Sequence of chain 53.A:
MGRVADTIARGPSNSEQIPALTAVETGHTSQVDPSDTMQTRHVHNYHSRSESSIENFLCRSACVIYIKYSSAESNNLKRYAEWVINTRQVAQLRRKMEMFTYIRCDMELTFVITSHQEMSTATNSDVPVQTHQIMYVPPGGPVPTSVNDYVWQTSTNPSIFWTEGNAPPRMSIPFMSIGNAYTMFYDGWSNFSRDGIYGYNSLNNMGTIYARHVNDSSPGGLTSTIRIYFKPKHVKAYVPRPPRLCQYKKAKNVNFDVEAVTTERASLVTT

Binding-site contacts:
Ligand atom O1 contacts residue TYR150 of chain 53.A at 3.0 Å (h-bond).
Ligand atom C4 contacts residue ASN148 of chain 53.A at 3.3 Å.
Ligand atom C7 contacts residue THR235 of chain 31.C at 3.8 Å.
Ligand atom N1 contacts residue GLN153 of chain 53.A at 2.7 Å (h-bond).
Ligand atom C1 contacts residue GLN153 of chain 53.A at 3.4 Å.
Ligand atom O5 contacts residue ARG212 of chain 53.A at 3.3 Å (salt-bridge).
Ligand atom C14 contacts residue TYR66 of chain 31.A at 3.4 Å (hydrophobic).
Ligand atom O2 contacts residue ASP234 of chain 31.C at 3.7 Å.
Ligand atom C6 contacts residue PHE236 of chain 31.C at 3.5 Å (hydrophobic).
Ligand atom C5 contacts residue GLN153 of chain 53.A at 3.2 Å.
Ligand atom O2 contacts residue THR235 of chain 31.C at 3.0 Å.
Ligand atom C4 contacts residue ASP149 of chain 53.A at 3.5 Å.
Ligand atom N1 contacts residue PHE236 of chain 31.C at 3.6 Å.
Ligand atom C20 contacts residue ARG212 of chain 53.A at 3.4 Å.
Ligand atom O5 contacts residue TYR229 of chain 31.A at 3.8 Å.
Ligand atom C8 contacts residue ASP234 of chain 31.C at 3.3 Å.
Ligand atom O1 contacts residue ASP149 of chain 53.A at 3.6 Å.
Ligand atom C13 contacts residue TYR66 of chain 31.A at 3.4 Å (hydrophobic).
Ligand atom O2 contacts residue GLN233 of chain 31.C at 3.0 Å.
Ligand atom N1 contacts residue GLN233 of chain 31.C at 3.3 Å (h-bond).
Ligand atom C8 contacts residue ASN148 of chain 53.A at 3.3 Å.
Ligand atom C9 contacts residue ASN148 of chain 53.A at 3.7 Å.
Ligand atom O5 contacts residue TRP152 of chain 53.A at 3.5 Å (h-bond).
Ligand atom C20 contacts residue ARG227 of chain 31.A at 3.6 Å.
Ligand atom C3 contacts residue ASN148 of chain 53.A at 3.5 Å.
Ligand atom C6 contacts residue GLN153 of chain 53.A at 3.2 Å.
Ligand atom C9 contacts residue ASP234 of chain 31.C at 3.6 Å.
Ligand atom C10 contacts residue ASN148 of chain 53.A at 3.7 Å.
Ligand atom O5 contacts residue ARG227 of chain 31.A at 3.5 Å (salt-bridge).
Ligand atom O2 contacts residue PHE236 of chain 31.C at 3.4 Å (h-bond).
Ligand atom C16 contacts residue PHE236 of chain 31.C at 3.7 Å (hydrophobic).
Ligand atom C10 contacts residue ASP234 of chain 31.C at 3.8 Å.
Ligand atom O1 contacts residue GLN233 of chain 31.C at 3.5 Å (h-bond).
Ligand atom C16 contacts residue THR235 of chain 31.C at 3.8 Å.
Ligand atom C2 contacts residue TYR66 of chain 31.A at 3.8 Å (hydrophobic).
Ligand atom O4 contacts residue ARG212 of chain 53.A at 2.8 Å (salt-bridge).
Ligand atom C3 contacts residue ASP149 of chain 53.A at 3.5 Å.
Ligand atom S1 contacts residue GLN233 of chain 31.C at 3.7 Å.
Ligand atom O4 contacts residue ARG227 of chain 31.A at 3.3 Å (salt-bridge).
Ligand atom C15 contacts residue TYR66 of chain 31.A at 3.4 Å (hydrophobic).

A protein and the small-molecule ligand that binds it are described below.
Small molecule (SMILES): CCCOc1ccc2cc(S(=O)(=O)Nc3ccc(C(=O)O)cc3)ccc2c1

Sequence of chain 31.C:
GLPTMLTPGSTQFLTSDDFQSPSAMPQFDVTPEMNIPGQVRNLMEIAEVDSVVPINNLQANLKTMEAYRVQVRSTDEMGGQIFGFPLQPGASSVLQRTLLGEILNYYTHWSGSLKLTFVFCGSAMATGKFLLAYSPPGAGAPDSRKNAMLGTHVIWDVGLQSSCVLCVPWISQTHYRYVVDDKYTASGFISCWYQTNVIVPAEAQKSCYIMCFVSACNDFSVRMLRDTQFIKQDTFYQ

Sequence of chain 31.A:
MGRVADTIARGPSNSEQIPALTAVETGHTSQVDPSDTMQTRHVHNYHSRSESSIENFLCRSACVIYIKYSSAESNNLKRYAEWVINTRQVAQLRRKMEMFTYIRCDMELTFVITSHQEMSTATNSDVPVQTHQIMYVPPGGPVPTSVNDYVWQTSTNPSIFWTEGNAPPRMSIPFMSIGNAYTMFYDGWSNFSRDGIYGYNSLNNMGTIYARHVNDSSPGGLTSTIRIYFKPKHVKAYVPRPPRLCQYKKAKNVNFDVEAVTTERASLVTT